Binding-site contacts:
Ligand atom O5 contacts residue NAG1 of chain 4.N at 2.5 Å (h-bond).
Ligand atom C2 contacts residue NAG1 of chain 4.N at 2.9 Å.
Ligand atom O6 contacts residue NAG1 of chain 4.N at 4.5 Å.
Ligand atom C2 contacts residue HIS2 of chain 4.B at 4.5 Å.
Ligand atom O4 contacts residue BMA1 of chain 4.P at 4.0 Å.
Ligand atom C3 contacts residue BMA1 of chain 4.P at 2.5 Å.
Ligand atom C2 contacts residue BMA1 of chain 4.P at 3.2 Å.
Ligand atom O2 contacts residue HIS2 of chain 4.B at 3.4 Å (h-bond).
Ligand atom O2 contacts residue BMA1 of chain 4.P at 3.0 Å (h-bond).
Ligand atom C4 contacts residue BMA1 of chain 4.P at 3.6 Å.
Ligand atom C3 contacts residue NAG1 of chain 4.N at 4.1 Å.
Ligand atom O2 contacts residue NAG1 of chain 4.N at 3.4 Å (h-bond).
Ligand atom C1 contacts residue NAG1 of chain 4.N at 1.7 Å.
Ligand atom C5 contacts residue NAG1 of chain 4.N at 3.8 Å.
Ligand atom O3 contacts residue BMA1 of chain 4.P at 1.1 Å.

This small molecule binds to this protein.
Small molecule (SMILES): OC[C@H]1O[C@@H](O)[C@@H](O)[C@@H](O)[C@@H]1O

Sequence of chain 4.B:
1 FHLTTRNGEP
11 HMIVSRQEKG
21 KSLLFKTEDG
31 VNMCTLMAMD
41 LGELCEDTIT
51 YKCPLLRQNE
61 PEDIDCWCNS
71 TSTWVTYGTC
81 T